The protein below binds the small molecule below.
Small molecule (SMILES): OCCCCC[C@H](O)CO

Sequence of chain 1.A:
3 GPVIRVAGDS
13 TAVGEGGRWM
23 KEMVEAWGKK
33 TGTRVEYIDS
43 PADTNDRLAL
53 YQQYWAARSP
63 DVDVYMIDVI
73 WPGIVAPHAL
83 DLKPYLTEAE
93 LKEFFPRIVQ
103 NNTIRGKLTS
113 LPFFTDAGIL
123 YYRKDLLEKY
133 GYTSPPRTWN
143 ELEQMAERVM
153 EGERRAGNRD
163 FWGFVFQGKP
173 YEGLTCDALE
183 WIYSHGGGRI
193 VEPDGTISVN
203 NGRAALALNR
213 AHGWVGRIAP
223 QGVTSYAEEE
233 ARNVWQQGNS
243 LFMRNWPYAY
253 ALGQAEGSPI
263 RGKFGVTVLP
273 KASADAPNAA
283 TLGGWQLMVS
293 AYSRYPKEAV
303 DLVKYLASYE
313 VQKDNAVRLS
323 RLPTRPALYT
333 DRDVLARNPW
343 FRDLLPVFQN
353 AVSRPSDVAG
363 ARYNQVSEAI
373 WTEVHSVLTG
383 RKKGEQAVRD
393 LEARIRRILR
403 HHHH

Binding-site contacts:
Ligand atom C6 contacts residue LYS315 of chain 1.A at 4.0 Å.
Ligand atom C1 contacts residue TYR311 of chain 1.A at 4.1 Å (hydrophobic).
Ligand atom C3 contacts residue ASP333 of chain 1.A at 4.0 Å.
Ligand atom O2 contacts residue GLU312 of chain 1.A at 3.4 Å.
Ligand atom C5 contacts residue ASP333 of chain 1.A at 3.4 Å.
Ligand atom C contacts residue LYS315 of chain 1.A at 3.2 Å.
Ligand atom C4 contacts residue TYR311 of chain 1.A at 3.6 Å (hydrophobic).
Ligand atom C2 contacts residue TYR311 of chain 1.A at 3.7 Å (hydrophobic).
Ligand atom C5 contacts residue LYS315 of chain 1.A at 4.3 Å.
Ligand atom C3 contacts residue LYS315 of chain 1.A at 4.2 Å.
Ligand atom C1 contacts residue LYS315 of chain 1.A at 4.2 Å.
Ligand atom C3 contacts residue ARG334 of chain 1.A at 3.8 Å.
Ligand atom C4 contacts residue LYS315 of chain 1.A at 3.4 Å.
Ligand atom C1 contacts residue ASP333 of chain 1.A at 3.8 Å.
Ligand atom C contacts residue TYR311 of chain 1.A at 4.0 Å (hydrophobic).
Ligand atom C4 contacts residue GLU312 of chain 1.A at 4.2 Å.
Ligand atom C5 contacts residue ARG334 of chain 1.A at 3.8 Å.
Ligand atom O1 contacts residue ASP333 of chain 1.A at 4.5 Å.
Ligand atom C contacts residue ASP333 of chain 1.A at 3.8 Å.
Ligand atom C6 contacts residue GLU312 of chain 1.A at 2.8 Å.
Ligand atom C6 contacts residue TYR311 of chain 1.A at 4.2 Å (hydrophobic).
Ligand atom C2 contacts residue LYS315 of chain 1.A at 4.1 Å.
Ligand atom O1 contacts residue ARG334 of chain 1.A at 2.8 Å (salt-bridge).
Ligand atom O contacts residue ARG334 of chain 1.A at 3.5 Å (salt-bridge).
Ligand atom O2 contacts residue LYS315 of chain 1.A at 3.9 Å.